Sequence of chain 7.A:
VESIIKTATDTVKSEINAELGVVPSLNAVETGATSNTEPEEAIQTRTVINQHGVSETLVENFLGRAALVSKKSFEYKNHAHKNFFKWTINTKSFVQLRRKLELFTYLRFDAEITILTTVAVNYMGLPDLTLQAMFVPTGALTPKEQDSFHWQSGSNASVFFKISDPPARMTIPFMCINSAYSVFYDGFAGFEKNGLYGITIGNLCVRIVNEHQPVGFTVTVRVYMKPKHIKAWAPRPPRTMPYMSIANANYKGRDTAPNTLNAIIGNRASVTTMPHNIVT

Sequence of chain 7.C:
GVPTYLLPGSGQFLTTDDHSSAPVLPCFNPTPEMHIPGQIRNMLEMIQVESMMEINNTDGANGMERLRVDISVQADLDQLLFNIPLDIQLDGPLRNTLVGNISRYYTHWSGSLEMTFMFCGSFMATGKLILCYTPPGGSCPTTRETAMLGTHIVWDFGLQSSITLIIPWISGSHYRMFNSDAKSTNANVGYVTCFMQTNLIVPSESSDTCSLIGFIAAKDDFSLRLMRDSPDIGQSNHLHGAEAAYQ

This small molecule binds to this protein.
Small molecule (SMILES): Cc1cc(CCCOc2c(C)cc(-c3noc(C(F)(F)F)n3)cc2C)on1

Sequence of chain 8.C:
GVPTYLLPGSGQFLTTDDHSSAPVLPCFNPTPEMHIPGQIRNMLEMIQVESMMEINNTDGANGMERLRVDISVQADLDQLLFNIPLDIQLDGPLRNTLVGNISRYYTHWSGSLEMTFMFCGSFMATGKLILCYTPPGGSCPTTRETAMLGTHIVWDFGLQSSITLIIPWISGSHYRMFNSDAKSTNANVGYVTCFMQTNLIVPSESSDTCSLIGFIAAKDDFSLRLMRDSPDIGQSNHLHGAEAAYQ

Binding-site contacts:
Ligand atom C5 contacts residue TYR193 of chain 7.A at 4.0 Å (hydrophobic).
Ligand atom CM2 contacts residue PHE147 of chain 7.A at 3.8 Å (hydrophobic).
Ligand atom O1A contacts residue LEU220 of chain 7.A at 3.4 Å.
Ligand atom F2 contacts residue VAL171 of chain 7.A at 3.9 Å.
Ligand atom N3A contacts residue ILE184 of chain 7.A at 3.9 Å.
Ligand atom F1 contacts residue VAL171 of chain 7.A at 3.8 Å.
Ligand atom C2B contacts residue ILE95 of chain 7.A at 3.8 Å (hydrophobic).
Ligand atom C3B contacts residue ILE184 of chain 7.A at 3.5 Å (hydrophobic).
Ligand atom N3A contacts residue PHE147 of chain 7.A at 3.9 Å.
Ligand atom O1 contacts residue PHE115 of chain 7.A at 3.4 Å.
Ligand atom F1 contacts residue MET182 of chain 7.A at 3.2 Å.
Ligand atom C2B contacts residue ILE184 of chain 7.A at 3.8 Å (hydrophobic).
Ligand atom F3 contacts residue ALA169 of chain 7.A at 3.7 Å.
Ligand atom O1 contacts residue THR97 of chain 7.A at 3.8 Å.
Ligand atom C1B contacts residue ILE95 of chain 7.A at 3.6 Å (hydrophobic).
Ligand atom N2 contacts residue PHE115 of chain 7.A at 3.7 Å.
Ligand atom CM6 contacts residue ILE119 of chain 7.A at 4.0 Å (hydrophobic).
Ligand atom F3 contacts residue VAL24 of chain 7.C at 3.3 Å.
Ligand atom CM6 contacts residue TRP93 of chain 7.A at 3.7 Å (hydrophobic).
Ligand atom F2 contacts residue PHE147 of chain 7.A at 3.8 Å.
Ligand atom O1A contacts residue ILE121 of chain 7.A at 3.8 Å.
Ligand atom C5B contacts residue ILE119 of chain 7.A at 3.9 Å (hydrophobic).
Ligand atom CM2 contacts residue ILE217 of chain 7.A at 3.4 Å (hydrophobic).
Ligand atom N1A contacts residue LEU220 of chain 7.A at 3.3 Å.
Ligand atom O1B contacts residue ILE119 of chain 7.A at 3.9 Å.
Ligand atom CM2 contacts residue ILE184 of chain 7.A at 3.8 Å (hydrophobic).
Ligand atom CM2 contacts residue ILE95 of chain 7.A at 4.0 Å (hydrophobic).
Ligand atom N1A contacts residue ILE119 of chain 7.A at 3.8 Å.
Ligand atom C3A contacts residue LEU220 of chain 7.A at 4.0 Å (hydrophobic).
Ligand atom F3 contacts residue PHE147 of chain 7.A at 3.5 Å.
Ligand atom C6B contacts residue ILE119 of chain 7.A at 3.8 Å (hydrophobic).
Ligand atom F2 contacts residue ALA145 of chain 7.A at 2.8 Å.
Ligand atom F2 contacts residue ALA169 of chain 7.A at 3.6 Å.
Ligand atom C2A contacts residue LEU220 of chain 7.A at 3.8 Å (hydrophobic).
Ligand atom C6B contacts residue ILE95 of chain 7.A at 4.0 Å (hydrophobic).
Ligand atom C4 contacts residue TYR193 of chain 7.A at 3.9 Å (hydrophobic).
Ligand atom N2 contacts residue THR97 of chain 7.A at 3.8 Å.
Ligand atom CM6 contacts residue ILE95 of chain 7.A at 3.9 Å (hydrophobic).
Ligand atom C4 contacts residue ILE217 of chain 7.A at 4.0 Å (hydrophobic).
Ligand atom C1C contacts residue TYR193 of chain 7.A at 3.9 Å (hydrophobic).